Binding-site contacts:
Ligand atom C22 contacts residue THR97 of chain 1.A at 3.6 Å.
Ligand atom C02 contacts residue ASP102 of chain 1.B at 3.5 Å.
Ligand atom O21 contacts residue ALA52 of chain 1.B at 3.4 Å.
Ligand atom C09 contacts residue TYR93 of chain 1.A at 3.8 Å (hydrophobic).
Ligand atom C01 contacts residue TYR51 of chain 1.A at 3.6 Å (hydrophobic).
Ligand atom C20 contacts residue GLN37 of chain 1.B at 4.0 Å.
Ligand atom C07 contacts residue TYR38 of chain 1.A at 3.7 Å (hydrophobic).
Ligand atom C06 contacts residue SER101 of chain 1.B at 3.5 Å.
Ligand atom C20 contacts residue TRP35 of chain 1.B at 3.6 Å (hydrophobic).
Ligand atom C22 contacts residue TRP49 of chain 1.B at 3.7 Å (hydrophobic).
Ligand atom C18 contacts residue TRP35 of chain 1.B at 3.7 Å (hydrophobic).
Ligand atom C15 contacts residue TRP98 of chain 1.A at 3.5 Å (hydrophobic).
Ligand atom O24 contacts residue PHE96 of chain 1.A at 3.7 Å.
Ligand atom O11 contacts residue TRP98 of chain 1.A at 2.9 Å (h-bond).
Ligand atom O17 contacts residue PHE96 of chain 1.A at 3.5 Å.
Ligand atom C15 contacts residue GLN37 of chain 1.B at 3.9 Å.
Ligand atom O03 contacts residue TYR103 of chain 1.B at 3.3 Å (h-bond).
Ligand atom O21 contacts residue GLN37 of chain 1.B at 2.8 Å (h-bond).
Ligand atom C22 contacts residue ALA52 of chain 1.B at 3.9 Å (hydrophobic).
Ligand atom C04 contacts residue TYR93 of chain 1.A at 3.7 Å (hydrophobic).
Ligand atom C05 contacts residue SER101 of chain 1.B at 3.3 Å.
Ligand atom C02 contacts residue TYR103 of chain 1.B at 3.2 Å (hydrophobic).
Ligand atom C19 contacts residue PHE96 of chain 1.A at 3.5 Å (hydrophobic).
Ligand atom C02 contacts residue TYR51 of chain 1.A at 3.9 Å (hydrophobic).
Ligand atom O11 contacts residue SER101 of chain 1.B at 3.9 Å.
Ligand atom C01 contacts residue ASP102 of chain 1.B at 3.9 Å.
Ligand atom C22 contacts residue TRP98 of chain 1.A at 3.9 Å (hydrophobic).
Ligand atom C18 contacts residue PHE96 of chain 1.A at 3.5 Å (hydrophobic).
Ligand atom O03 contacts residue ASP102 of chain 1.B at 3.3 Å.
Ligand atom O23 contacts residue PHE96 of chain 1.A at 3.9 Å.
Ligand atom C06 contacts residue TRP98 of chain 1.A at 3.6 Å (hydrophobic).
Ligand atom C07 contacts residue SER101 of chain 1.B at 3.9 Å.
Ligand atom C22 contacts residue GLN37 of chain 1.B at 3.6 Å.
Ligand atom C22 contacts residue PHE96 of chain 1.A at 3.6 Å (hydrophobic).
Ligand atom O16 contacts residue TYR93 of chain 1.A at 3.8 Å.
Ligand atom C05 contacts residue ASP102 of chain 1.B at 3.9 Å.
Ligand atom O11 contacts residue TYR93 of chain 1.A at 3.6 Å.
Ligand atom C05 contacts residue TRP98 of chain 1.A at 3.9 Å (hydrophobic).
Ligand atom C10 contacts residue TRP98 of chain 1.A at 3.8 Å (hydrophobic).
Ligand atom C06 contacts residue TYR93 of chain 1.A at 3.9 Å (hydrophobic).

The protein below binds the small molecule below.
Small molecule (SMILES): COCO[C@H]1C[C@H]2O[C@H]3CC=CCO[C@@H]3[C@@H](O)[C@@H]2O[C@@H]1CC(=O)O

Sequence of chain 1.B:
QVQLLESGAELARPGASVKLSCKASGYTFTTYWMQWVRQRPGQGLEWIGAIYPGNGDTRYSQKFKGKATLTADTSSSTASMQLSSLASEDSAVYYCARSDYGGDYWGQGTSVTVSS

Sequence of chain 1.A:
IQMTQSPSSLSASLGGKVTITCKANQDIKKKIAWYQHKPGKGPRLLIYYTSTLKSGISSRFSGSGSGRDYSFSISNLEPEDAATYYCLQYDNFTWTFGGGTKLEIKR